Binding-site contacts:
Ligand atom O6 contacts residue ASN11 of chain 1.A at 4.4 Å.
Ligand atom C4 contacts residue ASN11 of chain 1.A at 4.2 Å.
Ligand atom C3 contacts residue ASN11 of chain 1.A at 3.8 Å.
Ligand atom O5 contacts residue ASN11 of chain 1.A at 2.4 Å (h-bond).
Ligand atom C2 contacts residue ASN11 of chain 1.A at 2.4 Å.
Ligand atom C7 contacts residue ASN11 of chain 1.A at 4.0 Å.
Ligand atom N2 contacts residue ASN11 of chain 1.A at 2.9 Å (h-bond).
Ligand atom C5 contacts residue ASN11 of chain 1.A at 3.7 Å.
Ligand atom C1 contacts residue ASN11 of chain 1.A at 1.4 Å.
Ligand atom C8 contacts residue ASN11 of chain 1.A at 4.2 Å.

Sequence of chain 1.A:
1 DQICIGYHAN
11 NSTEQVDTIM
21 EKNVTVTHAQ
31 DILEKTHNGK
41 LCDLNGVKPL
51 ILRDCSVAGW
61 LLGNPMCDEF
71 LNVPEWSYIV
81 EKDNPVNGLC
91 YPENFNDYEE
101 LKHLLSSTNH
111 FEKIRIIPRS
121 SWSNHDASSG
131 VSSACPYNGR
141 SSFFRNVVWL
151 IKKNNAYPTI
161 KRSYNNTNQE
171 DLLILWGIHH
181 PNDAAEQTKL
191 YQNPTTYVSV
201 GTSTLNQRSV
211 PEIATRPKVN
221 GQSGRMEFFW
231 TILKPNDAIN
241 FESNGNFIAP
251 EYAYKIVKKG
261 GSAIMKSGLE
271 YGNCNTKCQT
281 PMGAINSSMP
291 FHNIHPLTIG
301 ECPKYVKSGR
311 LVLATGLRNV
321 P

The protein below binds the small molecule below.
Small molecule (SMILES): CC(=O)N[C@@H]1[C@@H](O)[C@H](O)[C@@H](CO)O[C@H]1O